Sequence of chain 33.C:
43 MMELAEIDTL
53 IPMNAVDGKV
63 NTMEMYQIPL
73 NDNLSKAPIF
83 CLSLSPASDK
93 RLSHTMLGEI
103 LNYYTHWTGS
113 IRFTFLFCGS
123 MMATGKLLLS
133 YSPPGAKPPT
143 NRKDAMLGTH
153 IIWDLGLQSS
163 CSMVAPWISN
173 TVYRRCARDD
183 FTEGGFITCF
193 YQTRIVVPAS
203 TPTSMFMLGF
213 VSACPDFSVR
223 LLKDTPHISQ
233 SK

Binding-site contacts:
Ligand atom O contacts residue LYS234 of chain 33.C at 3.4 Å.
Ligand atom O contacts residue THR88 of chain 34.A at 3.7 Å.
Ligand atom CZ contacts residue SER86 of chain 34.A at 3.2 Å.
Ligand atom NE contacts residue SER86 of chain 34.A at 3.6 Å.
Ligand atom C contacts residue THR88 of chain 34.A at 4.2 Å.
Ligand atom C contacts residue LYS98 of chain 34.A at 3.7 Å.
Ligand atom NH2 contacts residue LYS97 of chain 34.A at 3.6 Å (salt-bridge).
Ligand atom CA contacts residue SER233 of chain 33.C at 3.6 Å.
Ligand atom NH2 contacts residue LYS98 of chain 34.A at 2.7 Å (salt-bridge).
Ligand atom CB contacts residue SER86 of chain 34.A at 3.9 Å.
Ligand atom O contacts residue SER86 of chain 34.A at 2.8 Å (h-bond).
Ligand atom NH2 contacts residue SER86 of chain 34.A at 3.5 Å (h-bond).
Ligand atom CA contacts residue SER86 of chain 34.A at 4.0 Å.
Ligand atom CD contacts residue ASN101 of chain 34.A at 3.2 Å.
Ligand atom CD contacts residue SER86 of chain 34.A at 3.5 Å.
Ligand atom CA contacts residue LYS234 of chain 33.C at 2.5 Å.
Ligand atom N contacts residue LYS234 of chain 33.C at 3.6 Å.
Ligand atom CZ contacts residue ASN101 of chain 34.A at 3.7 Å.
Ligand atom CB contacts residue LYS234 of chain 33.C at 3.9 Å.
Ligand atom CG contacts residue SER86 of chain 34.A at 4.2 Å.
Ligand atom NH1 contacts residue LEU87 of chain 34.A at 3.9 Å.
Ligand atom CD1 contacts residue ILE84 of chain 34.A at 4.0 Å (hydrophobic).
Ligand atom CB contacts residue SER233 of chain 33.C at 4.1 Å.
Ligand atom N contacts residue LYS234 of chain 33.C at 1.5 Å.
Ligand atom C contacts residue LYS234 of chain 33.C at 3.0 Å.
Ligand atom CZ contacts residue LYS98 of chain 34.A at 3.7 Å.
Ligand atom NH2 contacts residue PHE100 of chain 34.A at 2.8 Å (h-bond).
Ligand atom N contacts residue SER233 of chain 33.C at 3.0 Å (h-bond).
Ligand atom C contacts residue SER86 of chain 34.A at 3.6 Å.
Ligand atom CZ contacts residue LEU87 of chain 34.A at 4.2 Å (hydrophobic).
Ligand atom NH1 contacts residue THR88 of chain 34.A at 3.8 Å.
Ligand atom O contacts residue LYS98 of chain 34.A at 3.8 Å.
Ligand atom NH1 contacts residue SER86 of chain 34.A at 3.4 Å (h-bond).
Ligand atom N contacts residue SER86 of chain 34.A at 4.0 Å.
Ligand atom NE contacts residue ASN101 of chain 34.A at 3.0 Å (h-bond).
Ligand atom CZ contacts residue PHE100 of chain 34.A at 4.1 Å (hydrophobic).
Ligand atom CD2 contacts residue ILE84 of chain 34.A at 3.9 Å (hydrophobic).
Ligand atom NH2 contacts residue LEU87 of chain 34.A at 3.9 Å.
Ligand atom NH2 contacts residue ASN101 of chain 34.A at 3.7 Å.
Ligand atom NH1 contacts residue LYS98 of chain 34.A at 3.7 Å.

The small molecule below binds the protein below.
Small molecule (SMILES): CC[C@H](C)[C@H](NC(=O)[C@@H](N)CC(C)C)C(=O)NCC(=O)N[C@@H](CCCN=C(N)N)C(=O)N[C@H](C=O)[C@@H](C)O

Sequence of chain 34.A:
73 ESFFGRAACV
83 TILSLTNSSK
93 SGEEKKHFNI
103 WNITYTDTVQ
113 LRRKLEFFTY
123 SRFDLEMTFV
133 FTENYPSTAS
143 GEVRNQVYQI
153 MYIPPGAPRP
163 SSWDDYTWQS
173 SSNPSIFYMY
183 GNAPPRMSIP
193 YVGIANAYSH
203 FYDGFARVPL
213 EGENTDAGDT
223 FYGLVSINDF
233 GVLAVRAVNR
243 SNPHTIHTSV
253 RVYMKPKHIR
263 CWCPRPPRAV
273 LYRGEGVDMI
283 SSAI